A protein and the small-molecule ligand that binds it are described below.
Small molecule (SMILES): CN1CCC(Oc2ccc(-c3[nH]nc4cccc(OCC5CCCCC5)c34)cc2)CC1

Sequence of chain 1.A:
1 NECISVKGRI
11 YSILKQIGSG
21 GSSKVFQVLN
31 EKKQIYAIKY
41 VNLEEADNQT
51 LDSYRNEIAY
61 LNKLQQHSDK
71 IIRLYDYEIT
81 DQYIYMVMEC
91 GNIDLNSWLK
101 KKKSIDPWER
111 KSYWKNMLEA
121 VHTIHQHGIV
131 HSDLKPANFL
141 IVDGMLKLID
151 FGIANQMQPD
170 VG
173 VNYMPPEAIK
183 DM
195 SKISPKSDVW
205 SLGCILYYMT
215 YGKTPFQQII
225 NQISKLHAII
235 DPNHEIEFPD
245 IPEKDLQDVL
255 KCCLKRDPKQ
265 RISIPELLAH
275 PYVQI

Binding-site contacts:
Ligand atom C07 contacts residue ILE93 of chain 1.A at 3.9 Å (hydrophobic).
Ligand atom C10 contacts residue ILE17 of chain 1.A at 3.6 Å (hydrophobic).
Ligand atom N13 contacts residue ILE72 of chain 1.A at 3.5 Å.
Ligand atom C14 contacts residue GLU89 of chain 1.A at 3.8 Å.
Ligand atom C01 contacts residue TPO161 of chain 1.A at 3.4 Å.
Ligand atom C28 contacts residue GLY91 of chain 1.A at 3.4 Å.
Ligand atom O06 contacts residue ASN92 of chain 1.A at 3.8 Å.
Ligand atom C08 contacts residue ASP94 of chain 1.A at 3.8 Å.
Ligand atom C03 contacts residue TPO161 of chain 1.A at 3.6 Å.
Ligand atom C15 contacts residue ILE72 of chain 1.A at 3.7 Å (hydrophobic).
Ligand atom C22 contacts residue ILE17 of chain 1.A at 3.6 Å (hydrophobic).
Ligand atom C23 contacts residue ILE17 of chain 1.A at 3.4 Å (hydrophobic).
Ligand atom C29 contacts residue GLY91 of chain 1.A at 3.4 Å.
Ligand atom N13 contacts residue LEU140 of chain 1.A at 3.5 Å.
Ligand atom C28 contacts residue ILE17 of chain 1.A at 3.6 Å (hydrophobic).
Ligand atom C14 contacts residue ALA37 of chain 1.A at 3.6 Å (hydrophobic).
Ligand atom C24 contacts residue PRO159 of chain 1.A at 3.8 Å (hydrophobic).
Ligand atom C11 contacts residue LEU140 of chain 1.A at 3.6 Å (hydrophobic).
Ligand atom N13 contacts residue GLU89 of chain 1.A at 2.7 Å (salt-bridge).
Ligand atom C30 contacts residue ILE17 of chain 1.A at 3.7 Å (hydrophobic).
Ligand atom C09 contacts residue LEU140 of chain 1.A at 3.8 Å (hydrophobic).
Ligand atom N12 contacts residue LEU140 of chain 1.A at 3.2 Å.
Ligand atom C14 contacts residue ILE72 of chain 1.A at 3.8 Å (hydrophobic).
Ligand atom C26 contacts residue ALA137 of chain 1.A at 3.7 Å (hydrophobic).
Ligand atom C24 contacts residue ASP94 of chain 1.A at 3.4 Å.
Ligand atom N02 contacts residue TPO161 of chain 1.A at 3.4 Å (h-bond).
Ligand atom N12 contacts residue GLY91 of chain 1.A at 3.1 Å (h-bond).
Ligand atom C17 contacts residue ILE149 of chain 1.A at 3.6 Å (hydrophobic).
Ligand atom N13 contacts residue ALA37 of chain 1.A at 3.3 Å.
Ligand atom N13 contacts residue CYS90 of chain 1.A at 3.8 Å.
Ligand atom C01 contacts residue SER97 of chain 1.A at 3.5 Å.
Ligand atom C16 contacts residue ILE149 of chain 1.A at 3.7 Å (hydrophobic).
Ligand atom C10 contacts residue LEU140 of chain 1.A at 3.8 Å (hydrophobic).
Ligand atom N12 contacts residue ALA37 of chain 1.A at 3.8 Å.
Ligand atom O06 contacts residue ILE93 of chain 1.A at 3.4 Å.
Ligand atom C16 contacts residue MET88 of chain 1.A at 3.8 Å (hydrophobic).
Ligand atom O06 contacts residue ASP94 of chain 1.A at 3.7 Å.
Ligand atom C23 contacts residue PRO159 of chain 1.A at 3.7 Å (hydrophobic).
Ligand atom N12 contacts residue GLU89 of chain 1.A at 3.5 Å (salt-bridge).
Ligand atom N12 contacts residue CYS90 of chain 1.A at 3.6 Å.